A protein and the small-molecule ligand that binds it are described below.
Small molecule (SMILES): CC(=O)N[C@H]1[C@H](O[C@H]2[C@H](O)[C@@H](NC(C)=O)CO[C@@H]2CO)O[C@H](CO)[C@@H](O[C@@H]2O[C@H](CO[C@H]3O[C@H](CO)[C@@H](O)[C@H](O)[C@@H]3O)[C@@H](O)[C@H](O)[C@@H]2O)[C@@H]1O

Binding-site contacts:
Ligand atom C6 contacts residue ASN352 of chain 1.E at 4.4 Å.
Ligand atom C2 contacts residue ASN352 of chain 1.E at 2.6 Å.
Ligand atom C1 contacts residue THR354 of chain 1.E at 4.2 Å.
Ligand atom C7 contacts residue NAG1 of chain 1.HB at 3.5 Å.
Ligand atom C5 contacts residue ASN352 of chain 1.E at 3.4 Å.
Ligand atom O7 contacts residue NAG1 of chain 1.HB at 3.9 Å.
Ligand atom C4 contacts residue ASN352 of chain 1.E at 4.2 Å.
Ligand atom O5 contacts residue ASN352 of chain 1.E at 2.1 Å (h-bond).
Ligand atom O6 contacts residue ASN352 of chain 1.E at 4.3 Å.
Ligand atom C7 contacts residue ASN352 of chain 1.E at 3.5 Å.
Ligand atom O7 contacts residue ASN352 of chain 1.E at 3.9 Å.
Ligand atom N2 contacts residue ASN352 of chain 1.E at 3.0 Å (h-bond).
Ligand atom C3 contacts residue ASN352 of chain 1.E at 3.9 Å.
Ligand atom O6 contacts residue GLN355 of chain 1.E at 4.0 Å.
Ligand atom C1 contacts residue ASN352 of chain 1.E at 1.4 Å.
Ligand atom C8 contacts residue MET339 of chain 1.E at 4.1 Å (hydrophobic).
Ligand atom N2 contacts residue NAG1 of chain 1.HB at 4.5 Å.
Ligand atom C8 contacts residue NAG1 of chain 1.HB at 2.2 Å.

Sequence of chain 1.E:
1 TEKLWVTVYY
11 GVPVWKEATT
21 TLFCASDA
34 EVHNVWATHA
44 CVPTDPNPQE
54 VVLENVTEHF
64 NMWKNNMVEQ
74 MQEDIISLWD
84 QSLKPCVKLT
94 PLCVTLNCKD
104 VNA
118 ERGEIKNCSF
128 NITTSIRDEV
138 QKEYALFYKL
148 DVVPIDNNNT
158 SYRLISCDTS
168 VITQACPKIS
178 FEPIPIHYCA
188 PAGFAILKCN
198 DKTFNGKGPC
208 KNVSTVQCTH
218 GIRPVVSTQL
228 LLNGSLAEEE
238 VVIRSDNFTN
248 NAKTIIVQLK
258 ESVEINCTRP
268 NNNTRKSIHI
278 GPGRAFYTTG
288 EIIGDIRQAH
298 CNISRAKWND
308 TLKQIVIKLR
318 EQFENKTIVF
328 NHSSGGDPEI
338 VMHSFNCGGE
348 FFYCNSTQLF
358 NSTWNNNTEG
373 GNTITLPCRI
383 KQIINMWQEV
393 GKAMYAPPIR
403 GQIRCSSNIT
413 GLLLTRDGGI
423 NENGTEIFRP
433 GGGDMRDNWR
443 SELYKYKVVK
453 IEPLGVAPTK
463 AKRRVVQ